This small molecule binds to this protein.
Small molecule (SMILES): O=C(O)COP(=O)(O)O

Sequence of chain 1.B:
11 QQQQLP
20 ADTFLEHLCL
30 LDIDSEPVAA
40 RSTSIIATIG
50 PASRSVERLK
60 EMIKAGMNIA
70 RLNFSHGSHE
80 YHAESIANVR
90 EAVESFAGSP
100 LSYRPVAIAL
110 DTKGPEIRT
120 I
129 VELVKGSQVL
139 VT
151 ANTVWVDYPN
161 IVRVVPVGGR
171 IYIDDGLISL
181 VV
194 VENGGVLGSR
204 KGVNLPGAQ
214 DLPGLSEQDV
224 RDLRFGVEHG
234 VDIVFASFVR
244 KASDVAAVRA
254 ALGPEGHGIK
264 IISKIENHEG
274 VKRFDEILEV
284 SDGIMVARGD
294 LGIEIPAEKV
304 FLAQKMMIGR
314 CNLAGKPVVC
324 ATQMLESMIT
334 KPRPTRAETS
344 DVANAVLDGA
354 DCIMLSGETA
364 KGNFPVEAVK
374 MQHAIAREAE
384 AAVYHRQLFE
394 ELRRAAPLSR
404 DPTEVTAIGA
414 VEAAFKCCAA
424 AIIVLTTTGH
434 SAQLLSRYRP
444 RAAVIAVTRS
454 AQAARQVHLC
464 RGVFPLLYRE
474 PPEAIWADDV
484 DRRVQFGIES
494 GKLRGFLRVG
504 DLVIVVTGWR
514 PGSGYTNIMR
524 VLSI

Binding-site contacts:
Ligand atom C1 contacts residue GLU269 of chain 1.B at 3.9 Å.
Ligand atom C2 contacts residue GLU269 of chain 1.B at 3.5 Å.
Ligand atom P contacts residue ASP293 of chain 1.B at 3.0 Å.
Ligand atom C1 contacts residue THR325 of chain 1.B at 3.4 Å.
Ligand atom C2 contacts residue MN1 of chain 1.L at 3.1 Å.
Ligand atom O2P contacts residue ASP293 of chain 1.B at 3.6 Å (salt-bridge).
Ligand atom O4P contacts residue MN1 of chain 1.L at 1.3 Å.
Ligand atom O1P contacts residue ASP293 of chain 1.B at 3.2 Å (salt-bridge).
Ligand atom C2 contacts residue THR325 of chain 1.B at 3.8 Å.
Ligand atom C1 contacts residue ALA290 of chain 1.B at 3.6 Å (hydrophobic).
Ligand atom O1P contacts residue ALA290 of chain 1.B at 3.1 Å.
Ligand atom C2 contacts residue ALA290 of chain 1.B at 3.0 Å (hydrophobic).
Ligand atom O2 contacts residue THR325 of chain 1.B at 2.3 Å (h-bond).
Ligand atom O2P contacts residue MN1 of chain 1.L at 2.3 Å.
Ligand atom O2P contacts residue K1 of chain 1.K at 3.8 Å.
Ligand atom C1 contacts residue MN1 of chain 1.L at 3.3 Å.
Ligand atom O3P contacts residue MN1 of chain 1.L at 3.0 Å.
Ligand atom O2P contacts residue GLU269 of chain 1.B at 2.8 Å (salt-bridge).
Ligand atom O2 contacts residue ASP293 of chain 1.B at 3.8 Å.
Ligand atom O1 contacts residue GLY292 of chain 1.B at 3.2 Å.
Ligand atom O1P contacts residue GLU269 of chain 1.B at 2.2 Å (salt-bridge).
Ligand atom O2P contacts residue SER240 of chain 1.B at 3.4 Å (h-bond).
Ligand atom O1 contacts residue GLU269 of chain 1.B at 3.3 Å (salt-bridge).
Ligand atom O1 contacts residue MN1 of chain 1.L at 2.6 Å.
Ligand atom O2 contacts residue GLY292 of chain 1.B at 2.6 Å (h-bond).
Ligand atom O1 contacts residue ALA290 of chain 1.B at 3.9 Å.
Ligand atom O2 contacts residue ARG291 of chain 1.B at 3.6 Å.
Ligand atom O4P contacts residue ASP293 of chain 1.B at 2.0 Å (salt-bridge).
Ligand atom C1 contacts residue GLY292 of chain 1.B at 3.3 Å.
Ligand atom C1 contacts residue ASP293 of chain 1.B at 3.5 Å.
Ligand atom P contacts residue GLU269 of chain 1.B at 2.8 Å.
Ligand atom O3P contacts residue LYS267 of chain 1.B at 3.5 Å (salt-bridge).
Ligand atom O4P contacts residue GLU269 of chain 1.B at 3.0 Å (salt-bridge).
Ligand atom O1 contacts residue ASP293 of chain 1.B at 2.5 Å (salt-bridge).
Ligand atom P contacts residue MN1 of chain 1.L at 1.6 Å.
Ligand atom O1P contacts residue MN1 of chain 1.L at 2.0 Å.
Ligand atom P contacts residue LYS267 of chain 1.B at 3.5 Å.
Ligand atom O2P contacts residue LYS267 of chain 1.B at 2.7 Å (salt-bridge).
Ligand atom O1P contacts residue LYS267 of chain 1.B at 3.6 Å.
Ligand atom O2 contacts residue ALA290 of chain 1.B at 3.6 Å.